Binding-site contacts:
Ligand atom C1' contacts residue TRP201 of chain 57.A at 4.5 Å (hydrophobic).
Ligand atom C3' contacts residue TRP201 of chain 57.A at 4.1 Å (hydrophobic).
Ligand atom N4 contacts residue TRP201 of chain 57.A at 3.8 Å.
Ligand atom C2' contacts residue TRP201 of chain 57.A at 3.7 Å (hydrophobic).
Ligand atom C5 contacts residue TRP201 of chain 57.A at 3.4 Å (hydrophobic).
Ligand atom O3' contacts residue LYS682 of chain 57.A at 3.1 Å (salt-bridge).
Ligand atom C5' contacts residue TRP201 of chain 57.A at 3.5 Å (hydrophobic).
Ligand atom C2' contacts residue LYS682 of chain 57.A at 3.6 Å.
Ligand atom O5' contacts residue TRP201 of chain 57.A at 3.6 Å.
Ligand atom C3' contacts residue LYS682 of chain 57.A at 3.8 Å.
Ligand atom C6 contacts residue TRP201 of chain 57.A at 3.5 Å (hydrophobic).
Ligand atom N4 contacts residue GLY198 of chain 57.A at 3.8 Å.
Ligand atom O4' contacts residue TRP201 of chain 57.A at 4.5 Å.
Ligand atom N4 contacts residue ASP199 of chain 57.A at 4.0 Å.
Ligand atom O2 contacts residue TRP201 of chain 57.A at 4.3 Å.
Ligand atom O2 contacts residue LYS682 of chain 57.A at 4.2 Å.
Ligand atom C4 contacts residue TRP201 of chain 57.A at 3.3 Å (hydrophobic).
Ligand atom N3 contacts residue TRP201 of chain 57.A at 3.6 Å.
Ligand atom OP1 contacts residue PRO423 of chain 57.A at 3.6 Å.
Ligand atom O2 contacts residue LEU197 of chain 57.A at 4.0 Å.
Ligand atom C1' contacts residue LYS682 of chain 57.A at 4.5 Å.
Ligand atom N1 contacts residue TRP201 of chain 57.A at 4.0 Å.
Ligand atom C2 contacts residue TRP201 of chain 57.A at 3.9 Å (hydrophobic).
Ligand atom C4' contacts residue TRP201 of chain 57.A at 4.3 Å (hydrophobic).

Sequence of chain 57.A:
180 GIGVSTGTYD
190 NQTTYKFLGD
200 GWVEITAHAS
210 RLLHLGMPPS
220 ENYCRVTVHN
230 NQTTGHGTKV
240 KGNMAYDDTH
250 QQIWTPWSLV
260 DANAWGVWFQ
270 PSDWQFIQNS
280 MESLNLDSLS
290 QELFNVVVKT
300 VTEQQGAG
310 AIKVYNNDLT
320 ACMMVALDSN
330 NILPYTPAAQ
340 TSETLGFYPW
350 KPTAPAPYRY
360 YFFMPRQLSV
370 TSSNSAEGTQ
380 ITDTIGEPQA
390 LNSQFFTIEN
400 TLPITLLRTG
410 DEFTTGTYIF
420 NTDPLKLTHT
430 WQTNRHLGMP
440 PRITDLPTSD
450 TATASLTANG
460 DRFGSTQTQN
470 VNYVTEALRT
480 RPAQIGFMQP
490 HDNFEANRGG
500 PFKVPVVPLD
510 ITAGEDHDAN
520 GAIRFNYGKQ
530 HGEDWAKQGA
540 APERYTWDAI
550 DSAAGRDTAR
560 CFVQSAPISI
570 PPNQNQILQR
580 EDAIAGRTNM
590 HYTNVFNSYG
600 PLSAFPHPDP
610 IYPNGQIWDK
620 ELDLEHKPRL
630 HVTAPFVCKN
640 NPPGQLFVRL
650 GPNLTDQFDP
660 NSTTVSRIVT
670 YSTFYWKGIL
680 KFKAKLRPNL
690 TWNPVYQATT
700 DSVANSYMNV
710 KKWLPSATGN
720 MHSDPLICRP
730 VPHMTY

The small molecule below binds the protein below.
Small molecule (SMILES): Nc1ccn([C@H]2C[C@H](O)[C@@H](COP(=O)(O)O)O2)c(=O)n1